A small-molecule ligand and the protein it binds are described below.
Small molecule (SMILES): CC(=O)N[C@H]1[C@H](O[C@H]2[C@H](O)[C@@H](NC(C)=O)CO[C@@H]2CO)O[C@H](CO)[C@@H](O)[C@@H]1O

Sequence of chain 11.C:
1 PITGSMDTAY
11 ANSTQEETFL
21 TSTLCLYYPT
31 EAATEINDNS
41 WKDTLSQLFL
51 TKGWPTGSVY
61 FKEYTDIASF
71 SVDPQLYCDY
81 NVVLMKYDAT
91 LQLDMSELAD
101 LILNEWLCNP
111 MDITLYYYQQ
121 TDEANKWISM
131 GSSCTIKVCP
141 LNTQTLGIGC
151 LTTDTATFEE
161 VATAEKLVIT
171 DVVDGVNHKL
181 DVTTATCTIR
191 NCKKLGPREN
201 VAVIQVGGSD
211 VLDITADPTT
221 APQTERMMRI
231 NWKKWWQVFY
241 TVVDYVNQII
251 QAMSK

Binding-site contacts:
Ligand atom O7 contacts residue ASN12 of chain 11.C at 3.7 Å.
Ligand atom C5 contacts residue ASN12 of chain 11.C at 4.1 Å.
Ligand atom N2 contacts residue ASN12 of chain 11.C at 3.8 Å.
Ligand atom C1 contacts residue ASN12 of chain 11.C at 2.2 Å.
Ligand atom C7 contacts residue ASN12 of chain 11.C at 3.9 Å.
Ligand atom C2 contacts residue ASN12 of chain 11.C at 3.2 Å.
Ligand atom O5 contacts residue ASN12 of chain 11.C at 2.7 Å (h-bond).